A small-molecule ligand and the protein it binds are described below.
Small molecule (SMILES): CC(=O)N[C@@H]1[C@@H](O)[C@H](O)[C@@H](CO)O[C@H]1O

Sequence of chain 1.B:
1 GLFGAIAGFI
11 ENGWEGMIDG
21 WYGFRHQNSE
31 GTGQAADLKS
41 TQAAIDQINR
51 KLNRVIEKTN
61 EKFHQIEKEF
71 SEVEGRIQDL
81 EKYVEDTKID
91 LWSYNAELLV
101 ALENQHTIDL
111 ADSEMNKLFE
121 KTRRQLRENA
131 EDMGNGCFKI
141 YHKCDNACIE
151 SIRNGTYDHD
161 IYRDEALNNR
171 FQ

Binding-site contacts:
Ligand atom C1 contacts residue ASN154 of chain 1.B at 1.5 Å.
Ligand atom C5 contacts residue SER151 of chain 1.B at 4.1 Å.
Ligand atom C2 contacts residue ASN154 of chain 1.B at 2.5 Å.
Ligand atom O5 contacts residue SER151 of chain 1.B at 3.2 Å (h-bond).
Ligand atom O5 contacts residue ASN154 of chain 1.B at 2.4 Å (h-bond).
Ligand atom C7 contacts residue ASN154 of chain 1.B at 3.4 Å.
Ligand atom O7 contacts residue ASN154 of chain 1.B at 3.1 Å (h-bond).
Ligand atom O6 contacts residue SER151 of chain 1.B at 4.5 Å.
Ligand atom C4 contacts residue ASN154 of chain 1.B at 4.2 Å.
Ligand atom C5 contacts residue ALA147 of chain 1.B at 4.2 Å (hydrophobic).
Ligand atom C1 contacts residue GLU150 of chain 1.B at 3.9 Å.
Ligand atom C6 contacts residue ALA147 of chain 1.B at 3.2 Å (hydrophobic).
Ligand atom C5 contacts residue ASN154 of chain 1.B at 3.7 Å.
Ligand atom C6 contacts residue SER151 of chain 1.B at 4.1 Å.
Ligand atom O6 contacts residue GLU150 of chain 1.B at 3.3 Å.
Ligand atom O5 contacts residue ALA147 of chain 1.B at 4.2 Å.
Ligand atom O6 contacts residue ALA147 of chain 1.B at 3.5 Å (h-bond).
Ligand atom C3 contacts residue ASN154 of chain 1.B at 3.8 Å.
Ligand atom C5 contacts residue GLU150 of chain 1.B at 4.2 Å.
Ligand atom O5 contacts residue THR156 of chain 1.B at 4.3 Å.
Ligand atom C1 contacts residue THR156 of chain 1.B at 3.5 Å.
Ligand atom C6 contacts residue GLU150 of chain 1.B at 4.0 Å.
Ligand atom C1 contacts residue SER151 of chain 1.B at 3.5 Å.
Ligand atom N2 contacts residue THR156 of chain 1.B at 4.1 Å.
Ligand atom C2 contacts residue THR156 of chain 1.B at 4.3 Å.
Ligand atom O5 contacts residue GLU150 of chain 1.B at 3.1 Å.
Ligand atom N2 contacts residue ASN154 of chain 1.B at 2.9 Å (h-bond).